Binding-site contacts:
Ligand atom OP1 contacts residue ARG208 of chain 3.C at 4.1 Å.
Ligand atom O2' contacts residue ALA66 of chain 4.B at 3.6 Å.
Ligand atom N3 contacts residue ARG65 of chain 4.B at 4.1 Å.
Ligand atom C1' contacts residue GLY67 of chain 4.B at 4.4 Å.
Ligand atom O5' contacts residue ARG208 of chain 3.C at 4.0 Å.
Ligand atom P contacts residue ARG208 of chain 3.C at 4.5 Å.
Ligand atom OP1 contacts residue SER211 of chain 4.B at 4.3 Å.
Ligand atom O2' contacts residue GLY67 of chain 4.B at 3.3 Å (h-bond).
Ligand atom OP2 contacts residue ARG208 of chain 3.C at 4.4 Å.
Ligand atom O2' contacts residue ARG65 of chain 4.B at 4.3 Å.
Ligand atom OP1 contacts residue ARG208 of chain 4.B at 4.1 Å.
Ligand atom O2' contacts residue ARG208 of chain 4.B at 4.1 Å.

A small-molecule ligand and the protein it binds are described below.
Small molecule (SMILES): Nc1ncnc2c1ncn2[C@@H]1O[C@H](CO[P](=O)(O)O[C@H]2[C@@H](O)[C@H](n3cnc4c(N)ncnc43)O[C@@H]2CO[P](=O)(O)O[C@H]2[C@@H](O)[C@H](n3cnc4c(N)ncnc43)O[C@@H]2CO)[C@@H](O)[C@H]1O

Sequence of chain 4.B:
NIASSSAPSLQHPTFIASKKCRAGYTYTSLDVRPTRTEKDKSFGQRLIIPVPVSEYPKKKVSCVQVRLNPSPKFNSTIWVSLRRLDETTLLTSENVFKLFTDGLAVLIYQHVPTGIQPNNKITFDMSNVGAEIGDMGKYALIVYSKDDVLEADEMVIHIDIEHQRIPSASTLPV

Sequence of chain 3.C:
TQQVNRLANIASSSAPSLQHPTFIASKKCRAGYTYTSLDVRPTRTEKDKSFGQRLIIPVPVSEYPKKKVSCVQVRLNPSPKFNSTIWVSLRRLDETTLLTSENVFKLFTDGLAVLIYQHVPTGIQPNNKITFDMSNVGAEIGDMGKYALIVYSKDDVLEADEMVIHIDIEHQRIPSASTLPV